Sequence of chain 1.J:
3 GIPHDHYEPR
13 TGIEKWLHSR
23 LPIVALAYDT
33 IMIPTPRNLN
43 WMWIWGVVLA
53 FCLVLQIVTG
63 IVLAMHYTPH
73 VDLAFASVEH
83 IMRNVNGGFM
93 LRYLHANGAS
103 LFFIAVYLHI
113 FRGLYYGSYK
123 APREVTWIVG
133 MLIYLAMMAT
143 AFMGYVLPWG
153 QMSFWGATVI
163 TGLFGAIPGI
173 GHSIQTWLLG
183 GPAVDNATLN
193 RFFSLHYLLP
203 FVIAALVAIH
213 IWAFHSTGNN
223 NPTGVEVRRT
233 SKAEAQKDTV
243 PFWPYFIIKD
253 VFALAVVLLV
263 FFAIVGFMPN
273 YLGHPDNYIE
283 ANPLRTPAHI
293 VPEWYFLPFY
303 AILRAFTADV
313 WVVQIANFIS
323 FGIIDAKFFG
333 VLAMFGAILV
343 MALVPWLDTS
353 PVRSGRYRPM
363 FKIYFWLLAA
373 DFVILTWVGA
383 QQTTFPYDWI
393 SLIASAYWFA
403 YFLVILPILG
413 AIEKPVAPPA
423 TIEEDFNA

Binding-site contacts:
Ligand atom O4 contacts residue VAL161 of chain 1.J at 3.3 Å.
Ligand atom C5M contacts residue TYR302 of chain 1.J at 3.5 Å (hydrophobic).
Ligand atom C5 contacts residue VAL161 of chain 1.J at 3.8 Å (hydrophobic).
Ligand atom C8A contacts residue ILE162 of chain 1.J at 3.6 Å (hydrophobic).
Ligand atom O4 contacts residue HIS152 of chain 1.I at 2.9 Å (h-bond).
Ligand atom O14 contacts residue MET140 of chain 1.J at 3.5 Å.
Ligand atom C5M contacts residue HIS152 of chain 1.I at 3.7 Å.
Ligand atom O7 contacts residue GLY158 of chain 1.J at 3.5 Å.
Ligand atom C8 contacts residue ILE162 of chain 1.J at 3.7 Å (hydrophobic).
Ligand atom C16 contacts residue ILE162 of chain 1.J at 3.6 Å (hydrophobic).
Ligand atom O1 contacts residue PHE298 of chain 1.J at 3.8 Å.
Ligand atom O8 contacts residue PHE298 of chain 1.J at 3.4 Å.
Ligand atom C24 contacts residue PHE144 of chain 1.J at 3.7 Å (hydrophobic).
Ligand atom O4 contacts residue TYR302 of chain 1.J at 3.4 Å.
Ligand atom C23 contacts residue ILE340 of chain 1.J at 3.8 Å (hydrophobic).
Ligand atom C24 contacts residue PHE298 of chain 1.J at 3.8 Å (hydrophobic).
Ligand atom C5M contacts residue CYS151 of chain 1.I at 3.5 Å (hydrophobic).
Ligand atom C22 contacts residue PHE298 of chain 1.J at 3.4 Å (hydrophobic).
Ligand atom C7 contacts residue PRO294 of chain 1.J at 3.8 Å (hydrophobic).
Ligand atom C7 contacts residue GLY158 of chain 1.J at 3.7 Å.
Ligand atom O7 contacts residue GLU295 of chain 1.J at 3.4 Å (salt-bridge).
Ligand atom O12 contacts residue MET336 of chain 1.J at 3.8 Å.
Ligand atom C6 contacts residue PRO294 of chain 1.J at 3.8 Å (hydrophobic).
Ligand atom O8 contacts residue GLU295 of chain 1.J at 2.7 Å (salt-bridge).
Ligand atom C23 contacts residue PHE337 of chain 1.J at 3.7 Å (hydrophobic).
Ligand atom O5 contacts residue VAL161 of chain 1.J at 3.3 Å.
Ligand atom O1 contacts residue ILE162 of chain 1.J at 3.7 Å.
Ligand atom C7M contacts residue ILE292 of chain 1.J at 3.6 Å (hydrophobic).
Ligand atom C3M contacts residue MET336 of chain 1.J at 3.6 Å (hydrophobic).
Ligand atom C21 contacts residue LEU180 of chain 1.J at 3.7 Å (hydrophobic).
Ligand atom C4 contacts residue VAL161 of chain 1.J at 3.8 Å (hydrophobic).
Ligand atom C4 contacts residue TYR302 of chain 1.J at 3.7 Å (hydrophobic).
Ligand atom C7M contacts residue VAL293 of chain 1.J at 3.4 Å (hydrophobic).
Ligand atom C4A contacts residue PRO294 of chain 1.J at 3.6 Å (hydrophobic).
Ligand atom C8 contacts residue PRO294 of chain 1.J at 3.5 Å (hydrophobic).
Ligand atom C8A contacts residue PRO294 of chain 1.J at 3.6 Å (hydrophobic).
Ligand atom O5 contacts residue HIS152 of chain 1.I at 3.4 Å (h-bond).
Ligand atom O8 contacts residue PRO294 of chain 1.J at 3.8 Å.
Ligand atom C8 contacts residue GLU295 of chain 1.J at 3.7 Å.
Ligand atom C5 contacts residue PRO294 of chain 1.J at 3.7 Å (hydrophobic).

The protein below binds the small molecule below.
Small molecule (SMILES): C/C=C(C)/C=C/C=C[C@H](OC)[C@@H](C)[C@@H](OC)[C@@H](C)CCc1oc2c(O)c(OC)cc(OC)c2c(=O)c1C

Sequence of chain 1.I:
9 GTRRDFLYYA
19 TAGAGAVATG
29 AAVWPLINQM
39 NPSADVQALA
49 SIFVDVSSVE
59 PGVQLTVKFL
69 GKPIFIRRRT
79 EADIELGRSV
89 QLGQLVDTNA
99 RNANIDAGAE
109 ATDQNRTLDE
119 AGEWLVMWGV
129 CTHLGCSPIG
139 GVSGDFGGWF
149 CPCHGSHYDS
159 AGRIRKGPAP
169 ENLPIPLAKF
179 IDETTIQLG